The protein below binds the small molecule below.
Small molecule (SMILES): N[C@@H](CS)C(=O)O

Binding-site contacts:
Ligand atom CB contacts residue PLP1 of chain 2.E at 4.5 Å.
Ligand atom N contacts residue ASN150 of chain 2.B at 2.9 Å (h-bond).
Ligand atom C contacts residue ASN150 of chain 2.B at 4.2 Å.
Ligand atom SG contacts residue HIS99 of chain 2.B at 3.2 Å.
Ligand atom CA contacts residue ASN8 of chain 2.B at 4.1 Å.
Ligand atom CA contacts residue HIS99 of chain 2.B at 3.9 Å.
Ligand atom CA contacts residue PLP1 of chain 2.E at 3.5 Å.
Ligand atom C contacts residue ALA9 of chain 2.B at 3.6 Å (hydrophobic).
Ligand atom CA contacts residue ALA9 of chain 2.B at 4.3 Å (hydrophobic).
Ligand atom SG contacts residue PLP1 of chain 2.E at 4.4 Å.
Ligand atom N contacts residue PLP1 of chain 2.E at 3.3 Å.
Ligand atom O contacts residue PLP1 of chain 2.E at 4.5 Å.
Ligand atom O contacts residue ARG350 of chain 2.B at 2.5 Å (salt-bridge).
Ligand atom O contacts residue ASN8 of chain 2.B at 3.4 Å (h-bond).
Ligand atom O contacts residue ASN150 of chain 2.B at 3.5 Å (h-bond).
Ligand atom C contacts residue ARG350 of chain 2.B at 3.4 Å.
Ligand atom C contacts residue ASN8 of chain 2.B at 3.5 Å.
Ligand atom CA contacts residue ASN150 of chain 2.B at 4.2 Å.
Ligand atom O contacts residue ALA9 of chain 2.B at 4.2 Å.
Ligand atom CB contacts residue HIS99 of chain 2.B at 4.1 Å.
Ligand atom N contacts residue HIS99 of chain 2.B at 3.0 Å.

Sequence of chain 2.B:
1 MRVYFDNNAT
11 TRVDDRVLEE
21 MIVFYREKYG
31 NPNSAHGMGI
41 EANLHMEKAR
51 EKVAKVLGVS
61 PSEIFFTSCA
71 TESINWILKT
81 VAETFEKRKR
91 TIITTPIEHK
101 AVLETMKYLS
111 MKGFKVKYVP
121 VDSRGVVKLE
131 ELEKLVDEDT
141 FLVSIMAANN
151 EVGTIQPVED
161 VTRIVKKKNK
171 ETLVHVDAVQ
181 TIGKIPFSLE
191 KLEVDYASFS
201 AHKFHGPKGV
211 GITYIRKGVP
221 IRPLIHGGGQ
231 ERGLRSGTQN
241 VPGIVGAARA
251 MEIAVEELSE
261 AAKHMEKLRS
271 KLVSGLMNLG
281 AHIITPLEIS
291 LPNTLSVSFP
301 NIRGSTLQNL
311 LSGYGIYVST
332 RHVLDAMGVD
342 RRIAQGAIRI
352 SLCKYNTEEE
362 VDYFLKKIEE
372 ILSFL